This protein binds this small molecule.
Small molecule (SMILES): O=C(Cc1ccc(Cl)c(Cl)c1)Nc1cncc2cnccc12

Binding-site contacts:
Ligand atom O contacts residue DMS1 of chain 1.G at 3.0 Å (h-bond).
Ligand atom CL1 contacts residue ASP187 of chain 1.A at 3.5 Å.
Ligand atom N1 contacts residue PHE140 of chain 1.A at 3.4 Å.
Ligand atom C10 contacts residue LEU141 of chain 1.A at 3.7 Å (hydrophobic).
Ligand atom N1 contacts residue SER144 of chain 1.A at 3.3 Å (h-bond).
Ligand atom CL1 contacts residue HIS41 of chain 1.A at 3.1 Å.
Ligand atom CL contacts residue GLN189 of chain 1.A at 3.4 Å.
Ligand atom C15 contacts residue MET165 of chain 1.A at 3.7 Å (hydrophobic).
Ligand atom C14 contacts residue MET165 of chain 1.A at 3.7 Å (hydrophobic).
Ligand atom O contacts residue MET165 of chain 1.A at 3.9 Å.
Ligand atom N1 contacts residue HIS163 of chain 1.A at 2.7 Å (h-bond).
Ligand atom C9 contacts residue LEU141 of chain 1.A at 3.7 Å (hydrophobic).
Ligand atom C7 contacts residue SER144 of chain 1.A at 3.5 Å.
Ligand atom N2 contacts residue DMS1 of chain 1.G at 3.5 Å.
Ligand atom C10 contacts residue ASN142 of chain 1.A at 3.8 Å.
Ligand atom N contacts residue CYS145 of chain 1.A at 3.3 Å (h-bond).
Ligand atom CL1 contacts residue HIS164 of chain 1.A at 3.9 Å.
Ligand atom C1 contacts residue GLN189 of chain 1.A at 3.2 Å.
Ligand atom C7 contacts residue HIS163 of chain 1.A at 2.9 Å.
Ligand atom C8 contacts residue PHE140 of chain 1.A at 3.3 Å (hydrophobic).
Ligand atom C2 contacts residue GLN189 of chain 1.A at 3.9 Å.
Ligand atom C8 contacts residue LEU141 of chain 1.A at 3.6 Å (hydrophobic).
Ligand atom CL contacts residue ASP187 of chain 1.A at 3.7 Å.
Ligand atom CL contacts residue ARG188 of chain 1.A at 2.9 Å.
Ligand atom C1 contacts residue DMS1 of chain 1.E at 3.8 Å.
Ligand atom C14 contacts residue HIS41 of chain 1.A at 3.5 Å.
Ligand atom O contacts residue GLU166 of chain 1.A at 3.4 Å (salt-bridge).
Ligand atom N2 contacts residue ASN142 of chain 1.A at 3.8 Å.
Ligand atom C10 contacts residue GLU166 of chain 1.A at 3.5 Å.
Ligand atom N1 contacts residue HIS172 of chain 1.A at 3.9 Å.
Ligand atom C12 contacts residue DMS1 of chain 1.G at 3.7 Å.
Ligand atom C14 contacts residue HIS164 of chain 1.A at 3.3 Å.
Ligand atom C15 contacts residue HIS41 of chain 1.A at 3.9 Å.
Ligand atom N1 contacts residue LEU141 of chain 1.A at 3.8 Å.
Ligand atom C9 contacts residue GLU166 of chain 1.A at 3.6 Å.
Ligand atom C11 contacts residue ASN142 of chain 1.A at 3.6 Å.
Ligand atom C12 contacts residue ASN142 of chain 1.A at 3.5 Å.
Ligand atom C10 contacts residue PHE140 of chain 1.A at 3.9 Å (hydrophobic).
Ligand atom C8 contacts residue GLU166 of chain 1.A at 3.3 Å.
Ligand atom C11 contacts residue DMS1 of chain 1.G at 3.7 Å.

Sequence of chain 1.A:
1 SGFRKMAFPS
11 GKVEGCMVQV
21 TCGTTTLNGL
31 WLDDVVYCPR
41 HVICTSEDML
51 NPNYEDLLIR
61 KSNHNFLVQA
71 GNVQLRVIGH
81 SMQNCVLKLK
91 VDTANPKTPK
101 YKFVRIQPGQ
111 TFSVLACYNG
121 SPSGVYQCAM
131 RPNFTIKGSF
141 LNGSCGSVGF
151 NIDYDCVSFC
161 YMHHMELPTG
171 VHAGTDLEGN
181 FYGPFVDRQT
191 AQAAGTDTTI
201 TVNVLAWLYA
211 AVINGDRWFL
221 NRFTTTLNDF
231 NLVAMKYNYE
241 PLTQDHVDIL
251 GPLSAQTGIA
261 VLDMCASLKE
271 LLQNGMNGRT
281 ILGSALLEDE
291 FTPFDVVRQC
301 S

Sequence of chain 1.B:
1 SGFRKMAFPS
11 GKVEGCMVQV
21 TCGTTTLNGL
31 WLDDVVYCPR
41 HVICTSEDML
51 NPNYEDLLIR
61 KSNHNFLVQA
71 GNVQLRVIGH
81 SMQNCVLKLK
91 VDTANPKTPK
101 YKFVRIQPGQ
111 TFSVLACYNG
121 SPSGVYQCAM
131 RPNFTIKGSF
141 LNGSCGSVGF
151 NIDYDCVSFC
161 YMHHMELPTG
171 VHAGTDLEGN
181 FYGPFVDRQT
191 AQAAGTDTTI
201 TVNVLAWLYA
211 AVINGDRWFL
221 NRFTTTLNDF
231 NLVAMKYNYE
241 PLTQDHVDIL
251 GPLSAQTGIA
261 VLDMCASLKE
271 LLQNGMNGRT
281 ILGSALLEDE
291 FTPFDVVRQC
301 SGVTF